This small molecule binds to this protein.
Small molecule (SMILES): CC(C)C[C@H](NC(=O)[C@H](CCCCN)NC(=O)[C@H](CC(C)C)NC(=O)[C@H](CCC(=O)O)NC(=O)[C@@H](NC(=O)[C@@H](N)CS)[C@@H](C)O)C(=O)N[C@@H](CO)C(=O)N[C@@H](CC(=O)O)C(=O)N[C@@H](Cc1ccc(O)cc1)C(=O)O

Sequence of chain 1.G:
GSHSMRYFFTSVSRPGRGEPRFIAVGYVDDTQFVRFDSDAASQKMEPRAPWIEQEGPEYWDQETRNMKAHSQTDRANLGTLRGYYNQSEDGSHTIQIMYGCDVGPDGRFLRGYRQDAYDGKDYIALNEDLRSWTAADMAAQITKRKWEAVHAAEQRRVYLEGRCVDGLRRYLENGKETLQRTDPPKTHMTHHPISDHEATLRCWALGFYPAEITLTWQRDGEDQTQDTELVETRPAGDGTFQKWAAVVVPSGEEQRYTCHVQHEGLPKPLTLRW

Binding-site contacts:
Ligand atom OE1 contacts residue TYR159 of chain 1.G at 3.4 Å.
Ligand atom CD1 contacts residue ASN66 of chain 1.G at 3.4 Å.
Ligand atom SG contacts residue ARG163 of chain 1.G at 3.0 Å (salt-bridge).
Ligand atom O contacts residue THR73 of chain 1.G at 3.5 Å.
Ligand atom O contacts residue THR143 of chain 1.G at 2.9 Å (h-bond).
Ligand atom O contacts residue THR73 of chain 1.G at 3.5 Å.
Ligand atom OD1 contacts residue ASN77 of chain 1.G at 3.3 Å (h-bond).
Ligand atom O contacts residue LYS146 of chain 1.G at 3.5 Å.
Ligand atom OH contacts residue ASP116 of chain 1.G at 2.5 Å (salt-bridge).
Ligand atom CZ contacts residue ASP116 of chain 1.G at 3.4 Å.
Ligand atom CA contacts residue ASN66 of chain 1.G at 3.4 Å.
Ligand atom OXT contacts residue LYS146 of chain 1.G at 3.0 Å (salt-bridge).
Ligand atom O contacts residue TYR84 of chain 1.G at 3.1 Å (h-bond).
Ligand atom CG2 contacts residue MET67 of chain 1.G at 3.5 Å (hydrophobic).
Ligand atom CA contacts residue GLU63 of chain 1.G at 3.3 Å.
Ligand atom OG1 contacts residue TYR99 of chain 1.G at 2.6 Å (h-bond).
Ligand atom N contacts residue GLU63 of chain 1.G at 2.7 Å (salt-bridge).
Ligand atom O contacts residue ASN66 of chain 1.G at 3.1 Å (h-bond).
Ligand atom CA contacts residue ASN77 of chain 1.G at 3.4 Å.
Ligand atom OH contacts residue ILE95 of chain 1.G at 3.0 Å.
Ligand atom CD2 contacts residue HIS70 of chain 1.G at 3.5 Å.
Ligand atom OG1 contacts residue MET67 of chain 1.G at 3.4 Å.
Ligand atom CG2 contacts residue GLU63 of chain 1.G at 3.2 Å.
Ligand atom O contacts residue ARG163 of chain 1.G at 2.6 Å (salt-bridge).
Ligand atom N contacts residue TYR171 of chain 1.G at 2.9 Å (h-bond).
Ligand atom CA contacts residue TYR171 of chain 1.G at 3.3 Å (hydrophobic).
Ligand atom N contacts residue ASN77 of chain 1.G at 2.9 Å (h-bond).
Ligand atom O contacts residue TYR159 of chain 1.G at 2.8 Å (h-bond).
Ligand atom O contacts residue ASN77 of chain 1.G at 3.3 Å (h-bond).
Ligand atom O contacts residue HIS70 of chain 1.G at 3.2 Å.
Ligand atom N contacts residue TYR99 of chain 1.G at 3.2 Å (h-bond).
Ligand atom OE2 contacts residue TYR159 of chain 1.G at 3.4 Å.
Ligand atom CG2 contacts residue ASN66 of chain 1.G at 3.5 Å.
Ligand atom CA contacts residue TYR7 of chain 1.G at 3.3 Å (hydrophobic).
Ligand atom N contacts residue TYR7 of chain 1.G at 3.2 Å (h-bond).
Ligand atom C contacts residue TYR7 of chain 1.G at 3.3 Å (hydrophobic).
Ligand atom CB contacts residue THR143 of chain 1.G at 3.4 Å.
Ligand atom O contacts residue ASN66 of chain 1.G at 3.2 Å (h-bond).
Ligand atom O contacts residue TRP147 of chain 1.G at 2.9 Å (h-bond).
Ligand atom CD contacts residue TYR159 of chain 1.G at 3.4 Å (hydrophobic).